This small molecule binds to this protein.
Small molecule (SMILES): CCC[C@H](NC(C)=O)C(=O)O

Binding-site contacts:
Ligand atom C contacts residue LEU200 of chain 1.F at 4.5 Å (hydrophobic).
Ligand atom CA contacts residue PHE132 of chain 1.F at 3.8 Å (hydrophobic).
Ligand atom CA contacts residue PRO201 of chain 1.F at 4.3 Å (hydrophobic).
Ligand atom N1 contacts residue TRP95 of chain 1.E at 4.5 Å.
Ligand atom CD contacts residue PRO296 of chain 1.F at 4.4 Å (hydrophobic).
Ligand atom N1 contacts residue LEU200 of chain 1.F at 4.4 Å.
Ligand atom CD contacts residue GLU162 of chain 1.F at 3.4 Å.
Ligand atom C contacts residue GLU162 of chain 1.F at 3.9 Å.
Ligand atom O1 contacts residue TRP95 of chain 1.E at 3.2 Å.
Ligand atom CG contacts residue GLU162 of chain 1.F at 3.7 Å.
Ligand atom C2 contacts residue GLU110 of chain 1.E at 3.3 Å.
Ligand atom C1 contacts residue LEU200 of chain 1.F at 3.9 Å (hydrophobic).
Ligand atom CD contacts residue HIS167 of chain 1.F at 4.4 Å.
Ligand atom CA contacts residue GLU162 of chain 1.F at 4.1 Å.
Ligand atom C contacts residue PRO201 of chain 1.F at 3.7 Å (hydrophobic).
Ligand atom CG contacts residue VAL204 of chain 1.F at 4.3 Å (hydrophobic).
Ligand atom C1 contacts residue TRP95 of chain 1.E at 3.9 Å (hydrophobic).
Ligand atom O1 contacts residue LEU200 of chain 1.F at 4.0 Å.
Ligand atom OXT contacts residue LYS256 of chain 1.F at 2.6 Å (salt-bridge).
Ligand atom C contacts residue LYS256 of chain 1.F at 3.8 Å.
Ligand atom CD contacts residue CYS294 of chain 1.F at 4.3 Å (hydrophobic).
Ligand atom CD contacts residue ARG130 of chain 1.F at 4.1 Å.
Ligand atom N1 contacts residue LYS256 of chain 1.F at 4.4 Å.
Ligand atom CD contacts residue CP1 of chain 1.T at 3.3 Å.
Ligand atom O contacts residue VAL204 of chain 1.F at 4.1 Å.
Ligand atom CG contacts residue CYS294 of chain 1.F at 4.4 Å (hydrophobic).
Ligand atom OXT contacts residue LEU200 of chain 1.F at 3.7 Å.
Ligand atom O1 contacts residue PHE132 of chain 1.F at 4.0 Å.
Ligand atom CB contacts residue GLU162 of chain 1.F at 3.5 Å.
Ligand atom CB contacts residue PHE132 of chain 1.F at 3.4 Å (hydrophobic).
Ligand atom O contacts residue GLU162 of chain 1.F at 3.0 Å (salt-bridge).
Ligand atom C2 contacts residue HIS196 of chain 1.F at 4.2 Å.
Ligand atom O contacts residue PRO201 of chain 1.F at 3.6 Å.
Ligand atom CG contacts residue PRO296 of chain 1.F at 4.4 Å (hydrophobic).
Ligand atom CG contacts residue LEU295 of chain 1.F at 4.3 Å (hydrophobic).
Ligand atom O1 contacts residue ARG198 of chain 1.F at 3.8 Å.
Ligand atom C2 contacts residue LEU200 of chain 1.F at 3.9 Å (hydrophobic).
Ligand atom OXT contacts residue PRO201 of chain 1.F at 4.0 Å.
Ligand atom CD contacts residue LEU295 of chain 1.F at 3.8 Å (hydrophobic).
Ligand atom O contacts residue LYS256 of chain 1.F at 4.3 Å.

Sequence of chain 1.E:
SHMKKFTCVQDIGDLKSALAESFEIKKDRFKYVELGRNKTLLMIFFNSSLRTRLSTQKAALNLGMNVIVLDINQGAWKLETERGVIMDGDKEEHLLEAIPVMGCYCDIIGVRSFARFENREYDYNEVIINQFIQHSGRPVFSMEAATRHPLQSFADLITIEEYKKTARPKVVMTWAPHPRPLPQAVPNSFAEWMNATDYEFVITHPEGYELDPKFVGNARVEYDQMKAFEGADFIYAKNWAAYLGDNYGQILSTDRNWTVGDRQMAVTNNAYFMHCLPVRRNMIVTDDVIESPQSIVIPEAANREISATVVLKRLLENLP

Sequence of chain 1.F:
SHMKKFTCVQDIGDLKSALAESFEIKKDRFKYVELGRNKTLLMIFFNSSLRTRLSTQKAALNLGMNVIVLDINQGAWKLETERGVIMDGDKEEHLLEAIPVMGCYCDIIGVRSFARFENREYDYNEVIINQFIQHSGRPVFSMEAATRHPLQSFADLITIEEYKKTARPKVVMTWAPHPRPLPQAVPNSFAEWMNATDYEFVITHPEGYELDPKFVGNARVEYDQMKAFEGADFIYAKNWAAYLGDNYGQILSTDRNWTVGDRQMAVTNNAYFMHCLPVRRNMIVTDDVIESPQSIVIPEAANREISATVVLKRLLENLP